Sequence of chain 2.B:
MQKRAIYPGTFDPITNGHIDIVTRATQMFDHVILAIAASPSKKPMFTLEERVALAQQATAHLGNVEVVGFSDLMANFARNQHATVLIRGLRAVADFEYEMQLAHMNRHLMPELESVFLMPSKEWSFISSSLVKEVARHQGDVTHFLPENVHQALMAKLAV

A small-molecule ligand and the protein it binds are described below.
Small molecule (SMILES): COC(=O)N1CCC(Cc2cccc([C@@H](CC#N)Nc3nc4ccc(C)nc4[nH]3)c2)CC1

Binding-site contacts:
Ligand atom C contacts residue ASN106 of chain 1.B at 3.4 Å.
Ligand atom C20 contacts residue ASN106 of chain 1.B at 3.7 Å.
Ligand atom O contacts residue ARG88 of chain 1.B at 3.4 Å (salt-bridge).
Ligand atom N2 contacts residue ASP72 of chain 1.B at 3.1 Å (salt-bridge).
Ligand atom C20 contacts residue LEU102 of chain 1.B at 3.9 Å (hydrophobic).
Ligand atom C13 contacts residue SER71 of chain 1.B at 3.4 Å.
Ligand atom C15 contacts residue MET74 of chain 1.B at 3.7 Å (hydrophobic).
Ligand atom C8 contacts residue PRO40 of chain 1.B at 3.8 Å (hydrophobic).
Ligand atom C12 contacts residue ASP72 of chain 1.B at 3.7 Å.
Ligand atom C11 contacts residue ALA37 of chain 1.B at 3.6 Å (hydrophobic).
Ligand atom C14 contacts residue SER71 of chain 1.B at 3.6 Å.
Ligand atom N4 contacts residue LEU73 of chain 1.B at 3.6 Å.
Ligand atom C13 contacts residue PHE70 of chain 1.B at 3.9 Å (hydrophobic).
Ligand atom C14 contacts residue PHE70 of chain 1.B at 3.8 Å (hydrophobic).
Ligand atom N2 contacts residue MET74 of chain 1.B at 3.8 Å.
Ligand atom C8 contacts residue ALA37 of chain 1.B at 3.8 Å (hydrophobic).
Ligand atom C17 contacts residue GLU134 of chain 2.B at 3.8 Å.
Ligand atom O1 contacts residue MET74 of chain 1.B at 3.4 Å.
Ligand atom C1 contacts residue MET74 of chain 1.B at 3.9 Å (hydrophobic).
Ligand atom C23 contacts residue ARG88 of chain 1.B at 3.6 Å.
Ligand atom C17 contacts residue PG41 of chain 1.L at 3.6 Å.
Ligand atom C13 contacts residue ASP72 of chain 1.B at 3.1 Å.
Ligand atom N5 contacts residue MET74 of chain 1.B at 2.9 Å (h-bond).
Ligand atom C1 contacts residue LEU102 of chain 1.B at 3.7 Å (hydrophobic).
Ligand atom C20 contacts residue VAL135 of chain 2.B at 3.9 Å (hydrophobic).
Ligand atom N1 contacts residue SER39 of chain 1.B at 2.9 Å (h-bond).
Ligand atom C12 contacts residue HIS138 of chain 2.B at 3.8 Å.
Ligand atom O contacts residue LEU102 of chain 1.B at 3.7 Å.
Ligand atom N2 contacts residue LEU73 of chain 1.B at 3.9 Å.
Ligand atom C7 contacts residue ALA37 of chain 1.B at 3.5 Å (hydrophobic).
Ligand atom N5 contacts residue LEU73 of chain 1.B at 3.5 Å.
Ligand atom C7 contacts residue THR10 of chain 1.B at 3.7 Å.
Ligand atom N3 contacts residue HIS138 of chain 2.B at 3.9 Å.
Ligand atom O1 contacts residue ASN106 of chain 1.B at 3.0 Å (h-bond).
Ligand atom N1 contacts residue ALA38 of chain 1.B at 3.5 Å (h-bond).
Ligand atom C21 contacts residue LEU73 of chain 1.B at 3.8 Å (hydrophobic).
Ligand atom C contacts residue LEU86 of chain 1.B at 3.8 Å (hydrophobic).
Ligand atom N contacts residue LEU102 of chain 1.B at 3.8 Å.
Ligand atom C6 contacts residue ALA37 of chain 1.B at 3.4 Å (hydrophobic).
Ligand atom C contacts residue ARG88 of chain 1.B at 3.4 Å.

Sequence of chain 1.B:
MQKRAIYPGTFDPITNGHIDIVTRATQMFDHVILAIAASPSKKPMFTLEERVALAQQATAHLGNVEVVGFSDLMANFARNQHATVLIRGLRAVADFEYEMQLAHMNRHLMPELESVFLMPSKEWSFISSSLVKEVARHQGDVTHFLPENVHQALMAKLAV